Binding-site contacts:
Ligand atom C8 contacts residue THR164 of chain 1.C at 3.6 Å.
Ligand atom O6 contacts residue SER216 of chain 2.C at 3.4 Å (h-bond).
Ligand atom C7 contacts residue ASN162 of chain 1.C at 3.5 Å.
Ligand atom C1 contacts residue ASN162 of chain 1.C at 1.4 Å.
Ligand atom C5 contacts residue SER216 of chain 2.C at 3.9 Å.
Ligand atom C8 contacts residue LEU163 of chain 1.C at 4.4 Å (hydrophobic).
Ligand atom C7 contacts residue THR164 of chain 1.C at 3.6 Å.
Ligand atom O6 contacts residue THR184 of chain 2.C at 3.6 Å.
Ligand atom C6 contacts residue THR184 of chain 2.C at 4.5 Å.
Ligand atom C4 contacts residue SER216 of chain 2.C at 4.4 Å.
Ligand atom C5 contacts residue ASN162 of chain 1.C at 3.6 Å.
Ligand atom C3 contacts residue ASN162 of chain 1.C at 3.9 Å.
Ligand atom C2 contacts residue ASN162 of chain 1.C at 2.6 Å.
Ligand atom C6 contacts residue SER183 of chain 2.C at 4.5 Å.
Ligand atom O5 contacts residue ASN162 of chain 1.C at 2.4 Å (h-bond).
Ligand atom O7 contacts residue THR164 of chain 1.C at 2.9 Å (h-bond).
Ligand atom O5 contacts residue SER216 of chain 2.C at 3.2 Å (h-bond).
Ligand atom C4 contacts residue ASN162 of chain 1.C at 4.3 Å.
Ligand atom O7 contacts residue ASN162 of chain 1.C at 2.9 Å (h-bond).
Ligand atom N2 contacts residue ASN162 of chain 1.C at 3.0 Å (h-bond).
Ligand atom C6 contacts residue SER216 of chain 2.C at 3.5 Å.
Ligand atom C1 contacts residue SER216 of chain 2.C at 4.2 Å.
Ligand atom C8 contacts residue ASN162 of chain 1.C at 3.4 Å.
Ligand atom O7 contacts residue VAL241 of chain 1.C at 4.4 Å.
Ligand atom O7 contacts residue LEU163 of chain 1.C at 4.3 Å.

Sequence of chain 2.C:
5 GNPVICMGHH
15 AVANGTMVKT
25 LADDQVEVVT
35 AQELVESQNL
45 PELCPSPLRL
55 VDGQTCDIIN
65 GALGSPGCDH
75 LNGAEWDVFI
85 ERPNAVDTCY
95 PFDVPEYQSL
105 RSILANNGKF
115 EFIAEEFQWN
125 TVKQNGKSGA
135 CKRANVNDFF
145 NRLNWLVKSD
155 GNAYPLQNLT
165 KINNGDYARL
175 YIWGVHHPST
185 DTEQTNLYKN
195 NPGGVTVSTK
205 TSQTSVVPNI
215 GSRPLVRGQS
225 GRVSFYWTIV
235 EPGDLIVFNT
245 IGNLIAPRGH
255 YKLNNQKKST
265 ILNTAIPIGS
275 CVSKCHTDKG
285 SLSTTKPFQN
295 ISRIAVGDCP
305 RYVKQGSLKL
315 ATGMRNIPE

Sequence of chain 1.C:
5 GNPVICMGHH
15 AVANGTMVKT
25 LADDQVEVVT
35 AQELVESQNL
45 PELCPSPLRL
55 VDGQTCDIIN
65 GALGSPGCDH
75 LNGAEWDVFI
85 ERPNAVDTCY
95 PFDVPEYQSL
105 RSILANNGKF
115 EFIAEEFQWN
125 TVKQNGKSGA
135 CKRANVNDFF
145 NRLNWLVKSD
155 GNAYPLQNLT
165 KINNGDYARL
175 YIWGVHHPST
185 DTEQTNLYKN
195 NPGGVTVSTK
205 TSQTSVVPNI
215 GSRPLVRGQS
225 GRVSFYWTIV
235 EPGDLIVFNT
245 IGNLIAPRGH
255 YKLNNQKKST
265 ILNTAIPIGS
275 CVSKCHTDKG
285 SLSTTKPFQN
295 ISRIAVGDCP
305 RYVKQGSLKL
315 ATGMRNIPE

This small molecule binds to this protein.
Small molecule (SMILES): CC(=O)N[C@@H]1[C@@H](O)[C@H](O)[C@@H](CO)O[C@H]1O